Binding-site contacts:
Ligand atom CG contacts residue TYR273 of chain 4.S at 3.6 Å (hydrophobic).
Ligand atom CG2 contacts residue HIS277 of chain 4.S at 3.3 Å.
Ligand atom O contacts residue HIS277 of chain 4.S at 3.4 Å.
Ligand atom O contacts residue ASN281 of chain 4.S at 2.6 Å (h-bond).
Ligand atom CB contacts residue HIS277 of chain 4.S at 3.7 Å.
Ligand atom CG1 contacts residue TYR94 of chain 4.S at 3.8 Å (hydrophobic).
Ligand atom N contacts residue TYR273 of chain 4.S at 3.9 Å.
Ligand atom C contacts residue ASN227 of chain 4.S at 3.5 Å.
Ligand atom O contacts residue ASN227 of chain 4.S at 3.6 Å.
Ligand atom CG2 contacts residue GLU236 of chain 4.S at 3.3 Å.
Ligand atom C contacts residue TYR94 of chain 4.S at 4.0 Å (hydrophobic).
Ligand atom CB contacts residue TYR238 of chain 4.S at 3.6 Å (hydrophobic).
Ligand atom CG contacts residue LYS234 of chain 4.S at 3.3 Å.
Ligand atom N contacts residue THR235 of chain 4.S at 3.9 Å.
Ligand atom CA contacts residue THR235 of chain 4.S at 3.6 Å.
Ligand atom CA contacts residue ASN227 of chain 4.S at 3.7 Å.
Ligand atom CD1 contacts residue TYR94 of chain 4.S at 3.5 Å (hydrophobic).
Ligand atom CG contacts residue HIS277 of chain 4.S at 3.8 Å.
Ligand atom N contacts residue THR235 of chain 4.S at 3.5 Å (h-bond).
Ligand atom CG2 contacts residue LEU286 of chain 4.S at 3.7 Å (hydrophobic).
Ligand atom C contacts residue LEU286 of chain 4.S at 3.8 Å (hydrophobic).
Ligand atom O contacts residue LEU286 of chain 4.S at 3.2 Å.
Ligand atom CD contacts residue TYR273 of chain 4.S at 3.3 Å (hydrophobic).
Ligand atom O contacts residue TYR94 of chain 4.S at 2.9 Å.
Ligand atom O contacts residue LYS234 of chain 4.S at 3.6 Å.
Ligand atom O contacts residue THR235 of chain 4.S at 3.0 Å (h-bond).
Ligand atom C contacts residue THR235 of chain 4.S at 3.6 Å.
Ligand atom CG1 contacts residue VAL280 of chain 4.S at 4.0 Å (hydrophobic).
Ligand atom CB contacts residue ASP233 of chain 4.S at 3.0 Å.
Ligand atom C contacts residue THR235 of chain 4.S at 3.6 Å.
Ligand atom CD1 contacts residue TYR91 of chain 4.S at 3.9 Å (hydrophobic).
Ligand atom CB contacts residue LEU286 of chain 4.S at 3.9 Å (hydrophobic).
Ligand atom CG2 contacts residue ASN281 of chain 4.S at 3.6 Å.
Ligand atom CG2 contacts residue PHE278 of chain 4.S at 3.7 Å (hydrophobic).
Ligand atom CD contacts residue HIS277 of chain 4.S at 3.9 Å.
Ligand atom CG contacts residue ASP233 of chain 4.S at 3.0 Å.
Ligand atom N contacts residue ASN227 of chain 4.S at 3.0 Å (h-bond).
Ligand atom O contacts residue THR235 of chain 4.S at 3.1 Å (h-bond).
Ligand atom C contacts residue ASN281 of chain 4.S at 3.8 Å.
Ligand atom C contacts residue THR235 of chain 4.S at 3.6 Å.

The small molecule below binds the protein below.
Small molecule (SMILES): CC[C@H](C)[C@H](NC(=O)[C@H](CO)NC(=O)[C@H](CCCN=C(N)N)NC(=O)[C@@H](NC(=O)[C@@H]1CCCN1C(=O)[C@@H]1CCCN1C(=O)[C@H](C)N)C(C)C)C(=O)N[C@H](C=O)Cc1ccc(O)cc1

Sequence of chain 4.S:
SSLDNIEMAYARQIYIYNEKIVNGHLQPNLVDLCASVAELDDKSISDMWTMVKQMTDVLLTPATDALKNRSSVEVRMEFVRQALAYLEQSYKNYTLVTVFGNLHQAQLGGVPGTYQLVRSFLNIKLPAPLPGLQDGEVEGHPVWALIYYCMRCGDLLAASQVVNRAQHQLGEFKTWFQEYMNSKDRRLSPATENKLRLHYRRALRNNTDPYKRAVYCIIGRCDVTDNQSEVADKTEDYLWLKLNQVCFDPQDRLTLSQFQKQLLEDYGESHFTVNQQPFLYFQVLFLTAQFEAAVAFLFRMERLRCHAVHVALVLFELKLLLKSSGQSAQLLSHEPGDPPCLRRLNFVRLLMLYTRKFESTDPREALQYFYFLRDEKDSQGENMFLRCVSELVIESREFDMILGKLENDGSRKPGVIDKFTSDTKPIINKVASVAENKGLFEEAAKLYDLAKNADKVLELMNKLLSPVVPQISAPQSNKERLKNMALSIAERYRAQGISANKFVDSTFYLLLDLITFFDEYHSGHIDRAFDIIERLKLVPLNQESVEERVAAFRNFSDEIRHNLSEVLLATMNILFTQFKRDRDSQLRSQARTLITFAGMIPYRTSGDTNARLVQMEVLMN